A protein and the small-molecule ligand that binds it are described below.
Small molecule (SMILES): CC(=O)N[C@@H]1[C@@H](O)[C@H](O)[C@@H](CO)O[C@H]1O

Sequence of chain 1.E:
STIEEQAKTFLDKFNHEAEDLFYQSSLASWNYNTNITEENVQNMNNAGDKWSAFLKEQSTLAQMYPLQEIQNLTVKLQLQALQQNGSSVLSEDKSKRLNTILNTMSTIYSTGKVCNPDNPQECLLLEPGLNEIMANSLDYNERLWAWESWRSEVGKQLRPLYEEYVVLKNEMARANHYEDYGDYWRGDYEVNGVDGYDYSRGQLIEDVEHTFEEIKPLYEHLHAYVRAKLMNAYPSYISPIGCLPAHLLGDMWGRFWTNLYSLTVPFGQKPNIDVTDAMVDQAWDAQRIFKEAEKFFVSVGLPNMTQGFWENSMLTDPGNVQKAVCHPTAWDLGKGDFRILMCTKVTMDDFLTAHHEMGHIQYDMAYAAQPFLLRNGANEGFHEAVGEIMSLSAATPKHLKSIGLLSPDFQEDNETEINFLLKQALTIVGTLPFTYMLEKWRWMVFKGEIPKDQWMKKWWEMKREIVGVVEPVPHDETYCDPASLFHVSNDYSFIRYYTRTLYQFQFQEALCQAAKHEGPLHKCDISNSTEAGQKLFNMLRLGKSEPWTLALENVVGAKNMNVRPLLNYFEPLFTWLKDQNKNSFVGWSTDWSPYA

Binding-site contacts:
Ligand atom C3 contacts residue ASN528 of chain 1.E at 3.8 Å.
Ligand atom O6 contacts residue HIS399 of chain 1.E at 3.5 Å.
Ligand atom C2 contacts residue SER527 of chain 1.E at 3.7 Å.
Ligand atom C4 contacts residue ASN528 of chain 1.E at 4.1 Å.
Ligand atom O6 contacts residue LYS398 of chain 1.E at 3.0 Å (salt-bridge).
Ligand atom O5 contacts residue ASN528 of chain 1.E at 2.3 Å (h-bond).
Ligand atom C6 contacts residue SER402 of chain 1.E at 3.6 Å.
Ligand atom O4 contacts residue SER402 of chain 1.E at 2.2 Å (h-bond).
Ligand atom N2 contacts residue ASN528 of chain 1.E at 2.5 Å (h-bond).
Ligand atom C6 contacts residue LYS398 of chain 1.E at 3.8 Å.
Ligand atom C1 contacts residue ASN528 of chain 1.E at 1.4 Å.
Ligand atom O3 contacts residue SER527 of chain 1.E at 4.4 Å.
Ligand atom O3 contacts residue HIS399 of chain 1.E at 4.4 Å.
Ligand atom C3 contacts residue SER527 of chain 1.E at 4.4 Å.
Ligand atom C8 contacts residue ASN528 of chain 1.E at 3.4 Å.
Ligand atom C8 contacts residue SER299 of chain 1.E at 3.6 Å.
Ligand atom C3 contacts residue SER402 of chain 1.E at 4.3 Å.
Ligand atom O3 contacts residue SER299 of chain 1.E at 4.2 Å.
Ligand atom O7 contacts residue ASN528 of chain 1.E at 3.8 Å.
Ligand atom C7 contacts residue ASN528 of chain 1.E at 3.0 Å.
Ligand atom C5 contacts residue SER402 of chain 1.E at 3.7 Å.
Ligand atom C1 contacts residue SER527 of chain 1.E at 4.1 Å.
Ligand atom C4 contacts residue SER527 of chain 1.E at 4.2 Å.
Ligand atom C2 contacts residue ASN528 of chain 1.E at 2.5 Å.
Ligand atom C7 contacts residue SER299 of chain 1.E at 4.0 Å.
Ligand atom O5 contacts residue SER527 of chain 1.E at 4.0 Å.
Ligand atom C2 contacts residue SER299 of chain 1.E at 4.3 Å.
Ligand atom N2 contacts residue SER299 of chain 1.E at 3.3 Å.
Ligand atom C5 contacts residue ASN528 of chain 1.E at 3.6 Å.
Ligand atom O4 contacts residue HIS399 of chain 1.E at 3.7 Å.
Ligand atom O6 contacts residue SER402 of chain 1.E at 2.9 Å (h-bond).
Ligand atom C4 contacts residue SER402 of chain 1.E at 3.5 Å.